Sequence of chain 52.C:
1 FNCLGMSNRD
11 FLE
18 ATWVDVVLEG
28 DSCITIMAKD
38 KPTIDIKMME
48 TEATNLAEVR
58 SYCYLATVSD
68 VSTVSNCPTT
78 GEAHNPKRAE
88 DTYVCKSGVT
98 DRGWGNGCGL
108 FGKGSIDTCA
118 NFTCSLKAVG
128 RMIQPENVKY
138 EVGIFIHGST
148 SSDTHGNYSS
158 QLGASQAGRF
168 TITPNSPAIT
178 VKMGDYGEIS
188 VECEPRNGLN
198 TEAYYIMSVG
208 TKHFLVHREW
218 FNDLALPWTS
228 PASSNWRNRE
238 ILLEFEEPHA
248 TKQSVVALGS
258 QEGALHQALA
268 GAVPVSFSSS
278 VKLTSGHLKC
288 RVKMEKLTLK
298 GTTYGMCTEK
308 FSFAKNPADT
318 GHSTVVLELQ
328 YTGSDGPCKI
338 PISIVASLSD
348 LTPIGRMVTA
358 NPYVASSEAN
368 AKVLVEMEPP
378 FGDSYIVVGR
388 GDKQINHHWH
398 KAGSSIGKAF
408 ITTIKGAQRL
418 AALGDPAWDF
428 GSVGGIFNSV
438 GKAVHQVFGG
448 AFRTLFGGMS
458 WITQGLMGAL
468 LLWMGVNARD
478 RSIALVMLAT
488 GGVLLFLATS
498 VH

A small-molecule ligand and the protein it binds are described below.
Small molecule (SMILES): CC(=O)N[C@@H]1[C@@H](O)[C@H](O)[C@@H](CO)O[C@H]1O

Binding-site contacts:
Ligand atom C7 contacts residue ASN154 of chain 52.C at 4.0 Å.
Ligand atom C1 contacts residue SER157 of chain 52.C at 3.9 Å.
Ligand atom C1 contacts residue ASN154 of chain 52.C at 1.4 Å.
Ligand atom C3 contacts residue ASN154 of chain 52.C at 3.8 Å.
Ligand atom N2 contacts residue ASN154 of chain 52.C at 2.9 Å (h-bond).
Ligand atom C8 contacts residue ASN154 of chain 52.C at 4.2 Å.
Ligand atom O5 contacts residue SER157 of chain 52.C at 3.8 Å.
Ligand atom O5 contacts residue ASN154 of chain 52.C at 2.4 Å (h-bond).
Ligand atom C4 contacts residue ASN154 of chain 52.C at 4.2 Å.
Ligand atom C5 contacts residue ASN154 of chain 52.C at 3.7 Å.
Ligand atom C2 contacts residue ASN154 of chain 52.C at 2.4 Å.